This protein binds this small molecule.
Small molecule (SMILES): CC(C)=CCC/C(C)=C/CC/C(C)=C/CC/C(C)=C/CO[P](=O)(O)OP(=O)(O)O

Binding-site contacts:
Ligand atom C20 contacts residue THR127 of chain 1.J at 3.8 Å.
Ligand atom PB contacts residue TYR272 of chain 1.J at 3.6 Å.
Ligand atom C12 contacts residue ARG173 of chain 1.J at 3.9 Å.
Ligand atom O2B contacts residue ARG263 of chain 1.J at 2.8 Å (salt-bridge).
Ligand atom O1A contacts residue LYS164 of chain 1.I at 3.8 Å.
Ligand atom C18 contacts residue TYR126 of chain 1.J at 3.9 Å (hydrophobic).
Ligand atom C9 contacts residue TRP275 of chain 1.J at 3.7 Å (hydrophobic).
Ligand atom C13 contacts residue ARG173 of chain 1.J at 3.9 Å.
Ligand atom O2A contacts residue LYS164 of chain 1.I at 3.8 Å.
Ligand atom C4 contacts residue HIS219 of chain 1.J at 3.9 Å.
Ligand atom C20 contacts residue THR49 of chain 1.J at 3.9 Å.
Ligand atom C8 contacts residue GLY221 of chain 1.J at 3.6 Å.
Ligand atom C19 contacts residue ASN345 of chain 1.J at 3.6 Å.
Ligand atom C14 contacts residue ILE10 of chain 1.Q at 3.9 Å (hydrophobic).
Ligand atom C4 contacts residue TYR200 of chain 1.I at 3.5 Å (hydrophobic).
Ligand atom C11 contacts residue ARG173 of chain 1.J at 3.4 Å.
Ligand atom O2B contacts residue LYS266 of chain 1.J at 3.4 Å.
Ligand atom O1B contacts residue LYS266 of chain 1.J at 2.9 Å.
Ligand atom C16 contacts residue TYR126 of chain 1.J at 3.9 Å (hydrophobic).
Ligand atom C10 contacts residue TRP275 of chain 1.J at 3.7 Å (hydrophobic).
Ligand atom C7 contacts residue GLY221 of chain 1.J at 3.6 Å.
Ligand atom C15 contacts residue CYS177 of chain 1.J at 3.9 Å (hydrophobic).
Ligand atom C14 contacts residue ARG173 of chain 1.J at 3.7 Å.
Ligand atom C12 contacts residue CYS225 of chain 1.J at 3.9 Å (hydrophobic).
Ligand atom C6 contacts residue HIS219 of chain 1.J at 3.5 Å.
Ligand atom O3A contacts residue HIS219 of chain 1.J at 3.6 Å.
Ligand atom C20 contacts residue PHE53 of chain 1.J at 3.8 Å (hydrophobic).
Ligand atom O3A contacts residue TYR272 of chain 1.J at 3.5 Å (h-bond).
Ligand atom C15 contacts residue TYR176 of chain 1.J at 3.9 Å (hydrophobic).
Ligand atom C6 contacts residue GLY221 of chain 1.J at 3.9 Å.
Ligand atom O3A contacts residue ARG263 of chain 1.J at 3.9 Å.
Ligand atom C12 contacts residue TRP275 of chain 1.J at 3.8 Å (hydrophobic).
Ligand atom PB contacts residue ARG263 of chain 1.J at 3.9 Å.
Ligand atom C19 contacts residue TYR126 of chain 1.J at 3.9 Å (hydrophobic).
Ligand atom O2B contacts residue HIS219 of chain 1.J at 3.2 Å (h-bond).
Ligand atom O3B contacts residue TYR272 of chain 1.J at 2.7 Å (h-bond).
Ligand atom C10 contacts residue ILE10 of chain 1.Q at 3.9 Å (hydrophobic).
Ligand atom O1A contacts residue ARG263 of chain 1.J at 3.0 Å (salt-bridge).
Ligand atom PB contacts residue LYS266 of chain 1.J at 3.7 Å.
Ligand atom O1B contacts residue ARG263 of chain 1.J at 3.9 Å.

Sequence of chain 1.J:
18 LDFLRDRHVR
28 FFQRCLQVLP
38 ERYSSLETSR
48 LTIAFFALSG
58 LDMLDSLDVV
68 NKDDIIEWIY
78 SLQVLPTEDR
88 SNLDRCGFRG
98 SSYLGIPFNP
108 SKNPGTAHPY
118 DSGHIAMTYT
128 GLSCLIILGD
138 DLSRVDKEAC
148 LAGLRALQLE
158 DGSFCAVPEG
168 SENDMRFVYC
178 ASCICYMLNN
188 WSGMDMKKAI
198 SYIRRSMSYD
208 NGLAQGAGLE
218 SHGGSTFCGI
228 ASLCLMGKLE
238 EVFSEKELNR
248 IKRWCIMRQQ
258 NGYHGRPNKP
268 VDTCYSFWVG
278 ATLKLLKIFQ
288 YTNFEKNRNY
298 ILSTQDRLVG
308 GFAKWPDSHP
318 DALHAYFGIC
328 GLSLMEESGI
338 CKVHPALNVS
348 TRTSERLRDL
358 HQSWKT

Sequence of chain 1.Q:
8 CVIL

Sequence of chain 1.I:
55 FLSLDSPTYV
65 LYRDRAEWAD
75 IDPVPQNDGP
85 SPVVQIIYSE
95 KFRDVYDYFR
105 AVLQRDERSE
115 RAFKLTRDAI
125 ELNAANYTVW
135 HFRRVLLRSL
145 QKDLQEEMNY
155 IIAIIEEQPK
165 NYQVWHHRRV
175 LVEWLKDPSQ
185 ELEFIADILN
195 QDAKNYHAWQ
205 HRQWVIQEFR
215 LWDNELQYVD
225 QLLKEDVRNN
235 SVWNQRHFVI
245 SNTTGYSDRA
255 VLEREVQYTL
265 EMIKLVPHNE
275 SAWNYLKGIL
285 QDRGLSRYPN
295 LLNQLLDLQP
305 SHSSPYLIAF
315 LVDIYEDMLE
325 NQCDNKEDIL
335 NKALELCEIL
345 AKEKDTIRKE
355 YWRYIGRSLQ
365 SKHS